The small molecule below binds the protein below.
Small molecule (SMILES): CC(=O)N[C@H]1[C@H](O[C@H]2[C@H](O)[C@@H](NC(C)=O)CO[C@@H]2CO)O[C@H](CO)[C@@H](O)[C@@H]1O

Binding-site contacts:
Ligand atom C7 contacts residue PHE90 of chain 1.A at 4.3 Å (hydrophobic).
Ligand atom C3 contacts residue ASN67 of chain 1.A at 3.8 Å.
Ligand atom C2 contacts residue ASN67 of chain 1.A at 2.4 Å.
Ligand atom C7 contacts residue ASN67 of chain 1.A at 3.9 Å.
Ligand atom O7 contacts residue ASN67 of chain 1.A at 4.3 Å.
Ligand atom C4 contacts residue ASN67 of chain 1.A at 4.2 Å.
Ligand atom C1 contacts residue ASN67 of chain 1.A at 1.4 Å.
Ligand atom C8 contacts residue ARG89 of chain 1.A at 3.5 Å.
Ligand atom C5 contacts residue ASN67 of chain 1.A at 3.6 Å.
Ligand atom C8 contacts residue PHE90 of chain 1.A at 4.2 Å (hydrophobic).
Ligand atom C8 contacts residue LYS118 of chain 1.A at 3.4 Å.
Ligand atom N2 contacts residue ASN67 of chain 1.A at 2.9 Å (h-bond).
Ligand atom N2 contacts residue LYS118 of chain 1.A at 4.5 Å.
Ligand atom O5 contacts residue ASN67 of chain 1.A at 2.3 Å (h-bond).
Ligand atom O7 contacts residue PHE90 of chain 1.A at 4.5 Å.

Sequence of chain 1.A:
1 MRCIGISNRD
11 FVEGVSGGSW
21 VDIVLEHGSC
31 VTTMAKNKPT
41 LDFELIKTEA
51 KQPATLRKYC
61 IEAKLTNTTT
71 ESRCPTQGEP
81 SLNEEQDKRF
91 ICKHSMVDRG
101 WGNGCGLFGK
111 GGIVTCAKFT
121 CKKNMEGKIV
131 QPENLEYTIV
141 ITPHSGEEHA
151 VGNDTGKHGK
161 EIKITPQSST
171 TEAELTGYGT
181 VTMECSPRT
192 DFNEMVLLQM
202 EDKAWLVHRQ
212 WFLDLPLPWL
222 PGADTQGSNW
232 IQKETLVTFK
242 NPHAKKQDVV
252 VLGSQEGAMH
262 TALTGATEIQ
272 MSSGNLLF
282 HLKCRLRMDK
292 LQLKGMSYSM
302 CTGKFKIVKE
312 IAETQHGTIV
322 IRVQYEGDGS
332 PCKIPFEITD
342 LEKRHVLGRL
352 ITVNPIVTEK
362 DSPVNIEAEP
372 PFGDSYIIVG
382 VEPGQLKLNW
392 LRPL